Binding-site contacts:
Ligand atom C3 contacts residue ASN240 of chain 16.F at 3.7 Å.
Ligand atom N2 contacts residue ASN240 of chain 16.F at 2.8 Å (h-bond).
Ligand atom C8 contacts residue ASN240 of chain 16.F at 3.9 Å.
Ligand atom O7 contacts residue ASN240 of chain 16.F at 3.0 Å (h-bond).
Ligand atom C4 contacts residue ASN240 of chain 16.F at 4.3 Å.
Ligand atom C2 contacts residue ASN240 of chain 16.F at 2.5 Å.
Ligand atom C5 contacts residue ASN240 of chain 16.F at 3.7 Å.
Ligand atom C7 contacts residue ASN240 of chain 16.F at 3.2 Å.
Ligand atom O5 contacts residue ASN240 of chain 16.F at 2.4 Å (h-bond).
Ligand atom C1 contacts residue ASN240 of chain 16.F at 1.5 Å.
Ligand atom O7 contacts residue GLY239 of chain 16.F at 3.6 Å.

The small molecule below binds the protein below.
Small molecule (SMILES): CC(=O)N[C@@H]1[C@@H](O)[C@H](O)[C@@H](CO)O[C@H]1O

Sequence of chain 16.F:
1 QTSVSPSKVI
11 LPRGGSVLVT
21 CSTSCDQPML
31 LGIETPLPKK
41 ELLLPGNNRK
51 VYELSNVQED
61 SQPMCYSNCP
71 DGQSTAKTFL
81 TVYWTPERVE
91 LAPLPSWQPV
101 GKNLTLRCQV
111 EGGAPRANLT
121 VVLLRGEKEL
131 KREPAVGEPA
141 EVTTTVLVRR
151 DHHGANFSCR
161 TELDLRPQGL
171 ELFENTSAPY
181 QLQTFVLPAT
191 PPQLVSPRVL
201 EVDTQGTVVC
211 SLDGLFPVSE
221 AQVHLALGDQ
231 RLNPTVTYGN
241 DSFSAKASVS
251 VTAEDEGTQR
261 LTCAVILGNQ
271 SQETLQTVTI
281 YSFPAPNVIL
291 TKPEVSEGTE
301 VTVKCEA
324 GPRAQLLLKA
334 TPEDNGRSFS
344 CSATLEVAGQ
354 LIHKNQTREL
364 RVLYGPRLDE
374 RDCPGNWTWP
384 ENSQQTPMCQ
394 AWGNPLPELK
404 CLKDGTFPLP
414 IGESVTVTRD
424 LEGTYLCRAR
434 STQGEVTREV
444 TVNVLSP